The small molecule below binds the protein below.
Small molecule (SMILES): CC(=O)N[C@@H]1[C@@H](O)[C@H](O)[C@@H](CO)O[C@H]1O

Binding-site contacts:
Ligand atom C1 contacts residue TYR12 of chain 1.A at 3.7 Å (hydrophobic).
Ligand atom N2 contacts residue ASN14 of chain 1.A at 4.4 Å.
Ligand atom C1 contacts residue ASN45 of chain 1.A at 1.4 Å.
Ligand atom C7 contacts residue ASN45 of chain 1.A at 3.8 Å.
Ligand atom C2 contacts residue ASN45 of chain 1.A at 2.5 Å.
Ligand atom O7 contacts residue ASN45 of chain 1.A at 4.3 Å.
Ligand atom C6 contacts residue TYR12 of chain 1.A at 4.0 Å (hydrophobic).
Ligand atom O5 contacts residue TYR12 of chain 1.A at 3.7 Å.
Ligand atom C4 contacts residue ASN45 of chain 1.A at 4.2 Å.
Ligand atom C5 contacts residue ASN45 of chain 1.A at 3.7 Å.
Ligand atom C8 contacts residue ASN14 of chain 1.A at 3.4 Å.
Ligand atom N2 contacts residue ASN45 of chain 1.A at 2.9 Å (h-bond).
Ligand atom O5 contacts residue ASN45 of chain 1.A at 2.4 Å (h-bond).
Ligand atom C3 contacts residue ASN45 of chain 1.A at 3.8 Å.
Ligand atom C5 contacts residue TYR12 of chain 1.A at 3.9 Å (hydrophobic).
Ligand atom C7 contacts residue ASN14 of chain 1.A at 4.4 Å.

Sequence of chain 1.A:
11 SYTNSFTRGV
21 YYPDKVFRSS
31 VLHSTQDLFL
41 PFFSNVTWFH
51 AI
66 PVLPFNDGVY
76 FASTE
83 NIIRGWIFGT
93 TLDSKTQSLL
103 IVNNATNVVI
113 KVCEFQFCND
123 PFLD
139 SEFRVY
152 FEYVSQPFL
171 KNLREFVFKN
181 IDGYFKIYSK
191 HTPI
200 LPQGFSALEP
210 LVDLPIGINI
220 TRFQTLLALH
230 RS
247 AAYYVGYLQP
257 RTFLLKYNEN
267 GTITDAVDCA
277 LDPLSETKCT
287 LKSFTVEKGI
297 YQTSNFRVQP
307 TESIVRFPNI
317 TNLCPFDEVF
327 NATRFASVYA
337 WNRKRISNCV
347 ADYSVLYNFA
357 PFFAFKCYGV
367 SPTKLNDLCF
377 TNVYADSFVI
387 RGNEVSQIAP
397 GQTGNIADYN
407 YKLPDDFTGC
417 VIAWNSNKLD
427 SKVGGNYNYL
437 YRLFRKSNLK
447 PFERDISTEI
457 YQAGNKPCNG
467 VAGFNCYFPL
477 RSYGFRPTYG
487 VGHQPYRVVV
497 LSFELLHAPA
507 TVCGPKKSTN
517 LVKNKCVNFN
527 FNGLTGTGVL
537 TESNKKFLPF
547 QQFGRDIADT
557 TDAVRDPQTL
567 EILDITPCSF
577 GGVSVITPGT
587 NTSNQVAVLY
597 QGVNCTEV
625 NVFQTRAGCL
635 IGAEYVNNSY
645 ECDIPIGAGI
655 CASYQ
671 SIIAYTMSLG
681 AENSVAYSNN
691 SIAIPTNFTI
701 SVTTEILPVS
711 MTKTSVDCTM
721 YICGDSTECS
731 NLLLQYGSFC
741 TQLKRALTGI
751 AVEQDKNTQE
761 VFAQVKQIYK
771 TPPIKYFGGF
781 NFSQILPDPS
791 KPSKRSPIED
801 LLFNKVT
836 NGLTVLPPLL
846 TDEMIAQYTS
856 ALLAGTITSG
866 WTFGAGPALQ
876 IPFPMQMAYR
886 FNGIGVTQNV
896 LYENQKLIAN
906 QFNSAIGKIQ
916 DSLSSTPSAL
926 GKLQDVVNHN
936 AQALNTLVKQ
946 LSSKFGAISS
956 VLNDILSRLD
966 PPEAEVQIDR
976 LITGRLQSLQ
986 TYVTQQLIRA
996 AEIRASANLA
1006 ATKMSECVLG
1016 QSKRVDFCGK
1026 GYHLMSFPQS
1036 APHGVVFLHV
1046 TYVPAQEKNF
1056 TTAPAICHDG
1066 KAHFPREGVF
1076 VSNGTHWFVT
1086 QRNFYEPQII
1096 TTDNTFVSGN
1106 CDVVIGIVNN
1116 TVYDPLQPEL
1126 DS